Sequence of chain 1.A:
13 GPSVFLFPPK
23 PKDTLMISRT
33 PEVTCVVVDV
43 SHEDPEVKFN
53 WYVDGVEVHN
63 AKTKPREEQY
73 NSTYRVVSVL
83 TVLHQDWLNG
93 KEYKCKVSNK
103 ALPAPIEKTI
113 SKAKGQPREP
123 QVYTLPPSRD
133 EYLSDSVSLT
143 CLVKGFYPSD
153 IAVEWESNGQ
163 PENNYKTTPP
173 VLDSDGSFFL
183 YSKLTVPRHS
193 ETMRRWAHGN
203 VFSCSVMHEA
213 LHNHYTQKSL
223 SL

Binding-site contacts:
Ligand atom C2 contacts residue PHE19 of chain 1.A at 3.7 Å (hydrophobic).
Ligand atom C2 contacts residue ASP41 of chain 1.A at 3.7 Å.
Ligand atom O3 contacts residue LYS22 of chain 1.A at 3.3 Å (salt-bridge).
Ligand atom O4 contacts residue LYS22 of chain 1.A at 2.6 Å (salt-bridge).
Ligand atom O2 contacts residue MAN6 of chain 1.D at 3.5 Å (h-bond).
Ligand atom C3 contacts residue ASP41 of chain 1.A at 3.6 Å.
Ligand atom O2 contacts residue PHE19 of chain 1.A at 3.5 Å.
Ligand atom C6 contacts residue ASN73 of chain 1.A at 3.7 Å.
Ligand atom C8 contacts residue ASP41 of chain 1.A at 3.6 Å.
Ligand atom O7 contacts residue ARG77 of chain 1.A at 2.9 Å (salt-bridge).
Ligand atom O4 contacts residue BMA3 of chain 1.D at 3.7 Å.
Ligand atom C7 contacts residue THR36 of chain 1.A at 3.7 Å.
Ligand atom O7 contacts residue THR36 of chain 1.A at 3.2 Å.
Ligand atom O4 contacts residue VAL40 of chain 1.A at 3.6 Å.
Ligand atom C2 contacts residue ASN73 of chain 1.A at 2.4 Å.
Ligand atom O5 contacts residue ASN73 of chain 1.A at 2.4 Å (h-bond).
Ligand atom O7 contacts residue ASN73 of chain 1.A at 3.0 Å (h-bond).
Ligand atom O6 contacts residue PHE19 of chain 1.A at 3.5 Å.
Ligand atom C1 contacts residue GLN71 of chain 1.A at 3.2 Å.
Ligand atom O7 contacts residue VAL40 of chain 1.A at 3.5 Å.
Ligand atom O5 contacts residue GLN71 of chain 1.A at 3.3 Å (h-bond).
Ligand atom C5 contacts residue MAN6 of chain 1.D at 3.2 Å.
Ligand atom O6 contacts residue GLN71 of chain 1.A at 3.0 Å (h-bond).
Ligand atom C3 contacts residue MAN6 of chain 1.D at 3.4 Å.
Ligand atom C2 contacts residue PHE17 of chain 1.A at 3.6 Å (hydrophobic).
Ligand atom C6 contacts residue TYR72 of chain 1.A at 3.7 Å (hydrophobic).
Ligand atom C7 contacts residue ASP41 of chain 1.A at 3.7 Å.
Ligand atom N2 contacts residue ASP41 of chain 1.A at 2.8 Å (salt-bridge).
Ligand atom C8 contacts residue ARG77 of chain 1.A at 3.6 Å.
Ligand atom O5 contacts residue PHE17 of chain 1.A at 3.7 Å.
Ligand atom C7 contacts residue ARG77 of chain 1.A at 3.6 Å.
Ligand atom C1 contacts residue ASN73 of chain 1.A at 1.5 Å.
Ligand atom C5 contacts residue ASN73 of chain 1.A at 3.7 Å.
Ligand atom C4 contacts residue MAN6 of chain 1.D at 3.2 Å.
Ligand atom C8 contacts residue THR36 of chain 1.A at 3.5 Å.
Ligand atom C4 contacts residue LYS22 of chain 1.A at 3.5 Å.
Ligand atom O4 contacts residue MAN6 of chain 1.D at 2.8 Å (h-bond).
Ligand atom C7 contacts residue ASN73 of chain 1.A at 3.2 Å.
Ligand atom N2 contacts residue ASN73 of chain 1.A at 2.9 Å (h-bond).
Ligand atom O6 contacts residue PHE17 of chain 1.A at 3.7 Å.

The small molecule below binds the protein below.
Small molecule (SMILES): CC(=O)N[C@H]1[C@H](O[C@H]2[C@H](O)[C@@H](NC(C)=O)CO[C@@H]2CO[C@@H]2O[C@@H](C)[C@@H](O)[C@@H](O)[C@@H]2O)O[C@H](CO)[C@@H](O[C@@H]2O[C@H](CO[C@H]3O[C@H](CO)[C@@H](O)[C@H](O)[C@@H]3O[C@@H]3O[C@H](CO)[C@@H](O)[C@H](O)[C@H]3NC(C)=O)[C@@H](O)[C@H](O[C@H]3O[C@H](CO)[C@@H](O)[C@H](O)[C@@H]3O[C@@H]3O[C@H](CO)[C@@H](O)[C@H](O)[C@H]3NC(C)=O)[C@@H]2O)[C@@H]1O